Binding-site contacts:
Ligand atom C10 contacts residue ILE117 of chain 1.D at 3.9 Å (hydrophobic).
Ligand atom C09 contacts residue ARG113 of chain 1.D at 3.8 Å.
Ligand atom C16 contacts residue TYR240 of chain 1.C at 3.3 Å (hydrophobic).
Ligand atom C14 contacts residue THR206 of chain 1.C at 3.4 Å.
Ligand atom C19 contacts residue THR172 of chain 1.C at 3.6 Å.
Ligand atom C02 contacts residue GLU70 of chain 1.D at 3.6 Å.
Ligand atom C08 contacts residue ILE117 of chain 1.D at 3.7 Å (hydrophobic).
Ligand atom O18 contacts residue THR172 of chain 1.C at 3.2 Å (h-bond).
Ligand atom O18 contacts residue LEU171 of chain 1.C at 3.5 Å.
Ligand atom C21 contacts residue TYR240 of chain 1.C at 3.8 Å (hydrophobic).
Ligand atom O22 contacts residue ARG113 of chain 1.D at 3.0 Å (salt-bridge).
Ligand atom C12 contacts residue GLY116 of chain 1.D at 3.7 Å.
Ligand atom C10 contacts residue THR172 of chain 1.C at 3.5 Å.
Ligand atom C17 contacts residue GLU202 of chain 1.C at 3.9 Å.
Ligand atom C19 contacts residue GLU202 of chain 1.C at 3.3 Å.
Ligand atom C15 contacts residue TYR240 of chain 1.C at 3.5 Å (hydrophobic).
Ligand atom C17 contacts residue TYR240 of chain 1.C at 3.5 Å (hydrophobic).
Ligand atom O22 contacts residue ILE117 of chain 1.D at 3.6 Å.
Ligand atom O20 contacts residue TYR240 of chain 1.C at 3.3 Å.
Ligand atom N11 contacts residue THR172 of chain 1.C at 2.8 Å (h-bond).
Ligand atom C09 contacts residue ILE167 of chain 1.C at 3.8 Å (hydrophobic).
Ligand atom C21 contacts residue THR172 of chain 1.C at 3.5 Å.
Ligand atom C08 contacts residue THR101 of chain 1.D at 3.6 Å.
Ligand atom C04 contacts residue PHE71 of chain 1.D at 3.5 Å (hydrophobic).
Ligand atom C08 contacts residue ALA173 of chain 1.C at 3.5 Å (hydrophobic).
Ligand atom C15 contacts residue GLU202 of chain 1.C at 3.4 Å.
Ligand atom C14 contacts residue TYR240 of chain 1.C at 3.5 Å (hydrophobic).
Ligand atom N07 contacts residue ALA173 of chain 1.C at 3.3 Å (h-bond).
Ligand atom O23 contacts residue SER102 of chain 1.D at 3.4 Å.
Ligand atom O23 contacts residue ARG113 of chain 1.D at 2.9 Å (salt-bridge).
Ligand atom O22 contacts residue GLY116 of chain 1.D at 3.3 Å.
Ligand atom O20 contacts residue GLU202 of chain 1.C at 3.4 Å (salt-bridge).
Ligand atom C17 contacts residue THR172 of chain 1.C at 3.8 Å.
Ligand atom C10 contacts residue ARG113 of chain 1.D at 3.8 Å.
Ligand atom O24 contacts residue GLY100 of chain 1.D at 3.8 Å.
Ligand atom O24 contacts residue ALA173 of chain 1.C at 3.8 Å.
Ligand atom C16 contacts residue GLU202 of chain 1.C at 3.5 Å.
Ligand atom O23 contacts residue THR101 of chain 1.D at 3.8 Å.
Ligand atom C13 contacts residue TYR240 of chain 1.C at 3.8 Å (hydrophobic).
Ligand atom C09 contacts residue THR172 of chain 1.C at 3.2 Å.

Sequence of chain 1.D:
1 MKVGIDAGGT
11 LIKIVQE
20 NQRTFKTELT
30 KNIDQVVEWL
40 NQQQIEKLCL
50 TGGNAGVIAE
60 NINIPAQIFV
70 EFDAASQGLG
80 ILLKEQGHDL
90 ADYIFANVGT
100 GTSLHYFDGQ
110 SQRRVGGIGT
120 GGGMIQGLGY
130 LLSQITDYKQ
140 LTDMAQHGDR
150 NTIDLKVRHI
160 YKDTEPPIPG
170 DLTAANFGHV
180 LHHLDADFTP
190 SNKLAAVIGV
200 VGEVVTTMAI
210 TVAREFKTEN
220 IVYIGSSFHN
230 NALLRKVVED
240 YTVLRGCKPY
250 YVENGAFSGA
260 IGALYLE

A small-molecule ligand and the protein it binds are described below.
Small molecule (SMILES): CC(C)(C)[C@@H](O)C(=O)NCCC(=O)NCc1ccc2c(c1)OCO2

Sequence of chain 1.C:
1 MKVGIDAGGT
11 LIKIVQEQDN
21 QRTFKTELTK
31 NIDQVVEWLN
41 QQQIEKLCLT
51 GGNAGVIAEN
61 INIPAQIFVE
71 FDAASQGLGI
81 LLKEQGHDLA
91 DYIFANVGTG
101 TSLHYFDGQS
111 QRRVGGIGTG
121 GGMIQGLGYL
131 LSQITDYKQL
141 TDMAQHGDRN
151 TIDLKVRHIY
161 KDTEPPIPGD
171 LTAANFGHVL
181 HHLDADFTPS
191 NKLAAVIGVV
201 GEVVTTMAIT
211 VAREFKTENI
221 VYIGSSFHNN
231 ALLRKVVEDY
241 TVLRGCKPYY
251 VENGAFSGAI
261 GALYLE